Binding-site contacts:
Ligand atom CAF contacts residue PRO382 of chain 2.A at 3.8 Å (hydrophobic).
Ligand atom OAC contacts residue PRO382 of chain 2.A at 3.6 Å.
Ligand atom CAI contacts residue PRO382 of chain 2.A at 3.8 Å (hydrophobic).
Ligand atom CAD contacts residue TRP317 of chain 2.A at 3.4 Å (hydrophobic).
Ligand atom OAA contacts residue LYS151 of chain 2.A at 2.9 Å (salt-bridge).
Ligand atom CAH contacts residue LYS151 of chain 2.A at 4.1 Å.
Ligand atom CAG contacts residue ILE149 of chain 2.A at 3.6 Å (hydrophobic).
Ligand atom CAK contacts residue GLN226 of chain 2.A at 4.1 Å.
Ligand atom CAD contacts residue GLN226 of chain 2.A at 3.6 Å.
Ligand atom CAI contacts residue PHE225 of chain 2.A at 3.5 Å (hydrophobic).
Ligand atom OAB contacts residue PRO382 of chain 2.A at 4.1 Å.
Ligand atom OAA contacts residue ILE149 of chain 2.A at 3.7 Å.
Ligand atom CAJ contacts residue TYR223 of chain 2.A at 4.2 Å (hydrophobic).
Ligand atom OAA contacts residue ILE150 of chain 2.A at 3.6 Å.
Ligand atom OAB contacts residue TYR223 of chain 2.A at 3.5 Å (h-bond).
Ligand atom CAE contacts residue TRP317 of chain 2.A at 3.6 Å (hydrophobic).
Ligand atom CAG contacts residue GLN226 of chain 2.A at 4.2 Å.
Ligand atom OAC contacts residue PHE225 of chain 2.A at 4.1 Å.
Ligand atom CAH contacts residue GLN226 of chain 2.A at 4.2 Å.
Ligand atom OAA contacts residue HIS247 of chain 2.A at 3.6 Å (h-bond).
Ligand atom OAC contacts residue VAL224 of chain 2.A at 3.2 Å (h-bond).
Ligand atom CAI contacts residue GLN226 of chain 2.A at 4.2 Å.
Ligand atom OAB contacts residue PHE225 of chain 2.A at 3.6 Å.
Ligand atom OAB contacts residue GLN388 of chain 2.A at 3.8 Å.
Ligand atom CAG contacts residue LYS151 of chain 2.A at 4.2 Å.
Ligand atom OAC contacts residue TYR223 of chain 2.A at 3.1 Å (h-bond).
Ligand atom CAE contacts residue PRO382 of chain 2.A at 4.0 Å (hydrophobic).
Ligand atom CAE contacts residue PHE225 of chain 2.A at 4.2 Å (hydrophobic).
Ligand atom CAJ contacts residue PRO382 of chain 2.A at 3.5 Å (hydrophobic).
Ligand atom CAK contacts residue PRO382 of chain 2.A at 4.0 Å (hydrophobic).
Ligand atom OAB contacts residue VAL307 of chain 2.A at 4.2 Å.
Ligand atom CAJ contacts residue PHE225 of chain 2.A at 3.8 Å (hydrophobic).
Ligand atom CAG contacts residue HIS247 of chain 2.A at 3.9 Å.
Ligand atom CAD contacts residue PHE225 of chain 2.A at 4.0 Å (hydrophobic).
Ligand atom CAJ contacts residue VAL224 of chain 2.A at 3.4 Å (hydrophobic).
Ligand atom CAK contacts residue PHE225 of chain 2.A at 4.2 Å (hydrophobic).
Ligand atom CAE contacts residue GLN226 of chain 2.A at 3.5 Å.
Ligand atom CAF contacts residue VAL224 of chain 2.A at 3.5 Å (hydrophobic).
Ligand atom CAF contacts residue PHE225 of chain 2.A at 4.0 Å (hydrophobic).
Ligand atom CAD contacts residue PRO382 of chain 2.A at 4.0 Å (hydrophobic).

The small molecule below binds the protein below.
Small molecule (SMILES): OCCc1ccc(O)c(O)c1

Sequence of chain 2.A:
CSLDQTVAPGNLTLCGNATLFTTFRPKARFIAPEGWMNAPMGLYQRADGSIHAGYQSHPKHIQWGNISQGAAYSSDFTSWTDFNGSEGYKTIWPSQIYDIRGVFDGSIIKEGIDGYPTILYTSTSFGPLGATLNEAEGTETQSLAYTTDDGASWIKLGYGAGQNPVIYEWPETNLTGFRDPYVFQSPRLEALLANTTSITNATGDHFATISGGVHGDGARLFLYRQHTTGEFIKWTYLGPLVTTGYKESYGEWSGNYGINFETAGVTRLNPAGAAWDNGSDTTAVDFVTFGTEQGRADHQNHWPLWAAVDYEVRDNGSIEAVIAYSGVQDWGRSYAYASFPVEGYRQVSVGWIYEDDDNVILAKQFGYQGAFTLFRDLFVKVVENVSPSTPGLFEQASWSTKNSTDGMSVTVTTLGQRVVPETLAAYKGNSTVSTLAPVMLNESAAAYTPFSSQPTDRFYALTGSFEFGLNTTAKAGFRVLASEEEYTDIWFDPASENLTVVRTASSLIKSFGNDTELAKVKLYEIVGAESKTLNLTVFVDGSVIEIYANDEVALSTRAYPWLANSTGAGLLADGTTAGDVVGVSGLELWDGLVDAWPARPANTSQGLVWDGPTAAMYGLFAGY